Binding-site contacts:
Ligand atom C2 contacts residue ARG136 of chain 1.A at 3.0 Å.
Ligand atom C4 contacts residue SER244 of chain 1.A at 4.5 Å.
Ligand atom O5 contacts residue GLN117 of chain 1.C at 4.2 Å.
Ligand atom C1 contacts residue SER244 of chain 1.A at 4.1 Å.
Ligand atom C3 contacts residue ARG136 of chain 1.A at 4.4 Å.
Ligand atom C2 contacts residue SER244 of chain 1.A at 4.5 Å.
Ligand atom C1 contacts residue ILE247 of chain 1.A at 4.2 Å (hydrophobic).
Ligand atom C3 contacts residue SER244 of chain 1.A at 3.7 Å.
Ligand atom C1 contacts residue ARG136 of chain 1.A at 3.7 Å.
Ligand atom O6 contacts residue PRO127 of chain 1.C at 4.1 Å.
Ligand atom C1 contacts residue ASN137 of chain 1.A at 4.0 Å.
Ligand atom C2 contacts residue GLN117 of chain 1.C at 4.3 Å.
Ligand atom C1 contacts residue GLN117 of chain 1.C at 3.3 Å.
Ligand atom C1 contacts residue LEU118 of chain 1.C at 4.2 Å (hydrophobic).
Ligand atom C4 contacts residue ARG136 of chain 1.A at 4.4 Å.
Ligand atom O6 contacts residue GLN117 of chain 1.C at 4.5 Å.
Ligand atom O5 contacts residue ARG136 of chain 1.A at 2.6 Å (salt-bridge).
Ligand atom O5 contacts residue PRO127 of chain 1.C at 3.6 Å.
Ligand atom O6 contacts residue SER244 of chain 1.A at 3.6 Å.

Sequence of chain 1.C:
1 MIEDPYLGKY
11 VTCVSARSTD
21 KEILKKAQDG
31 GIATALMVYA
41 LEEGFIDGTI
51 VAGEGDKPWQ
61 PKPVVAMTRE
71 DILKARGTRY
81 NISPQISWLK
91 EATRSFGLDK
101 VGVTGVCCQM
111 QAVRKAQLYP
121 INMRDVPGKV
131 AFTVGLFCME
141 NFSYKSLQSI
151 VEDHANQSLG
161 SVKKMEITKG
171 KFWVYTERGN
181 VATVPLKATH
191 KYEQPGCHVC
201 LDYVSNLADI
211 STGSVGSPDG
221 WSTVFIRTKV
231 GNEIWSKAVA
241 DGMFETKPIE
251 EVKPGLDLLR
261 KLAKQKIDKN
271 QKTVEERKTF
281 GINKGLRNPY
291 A

Sequence of chain 1.A:
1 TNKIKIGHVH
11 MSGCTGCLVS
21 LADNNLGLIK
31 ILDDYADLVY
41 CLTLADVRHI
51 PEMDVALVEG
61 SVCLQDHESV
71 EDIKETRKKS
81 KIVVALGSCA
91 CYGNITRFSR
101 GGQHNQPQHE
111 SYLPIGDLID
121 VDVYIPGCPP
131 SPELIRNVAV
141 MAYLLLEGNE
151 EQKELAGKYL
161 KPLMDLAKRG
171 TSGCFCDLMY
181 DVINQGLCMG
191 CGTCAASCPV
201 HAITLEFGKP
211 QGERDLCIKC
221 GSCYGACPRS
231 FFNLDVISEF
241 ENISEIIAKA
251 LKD

This small molecule binds to this protein.
Small molecule (SMILES): C[C@@H](O)[C@@H](C)O